Binding-site contacts:
Ligand atom O3B contacts residue GLY6 of chain 1.E at 3.5 Å (h-bond).
Ligand atom C8 contacts residue TYR272 of chain 1.J at 3.5 Å (hydrophobic).
Ligand atom O2A contacts residue ARG7 of chain 1.E at 3.2 Å (salt-bridge).
Ligand atom C2 contacts residue GLU400 of chain 1.J at 3.8 Å.
Ligand atom N9 contacts residue ARG7 of chain 1.E at 3.9 Å.
Ligand atom O3G contacts residue TYR212 of chain 1.J at 3.7 Å.
Ligand atom O3' contacts residue GLN53 of chain 1.J at 3.6 Å.
Ligand atom C5 contacts residue PHE391 of chain 1.J at 3.6 Å (hydrophobic).
Ligand atom C4 contacts residue ARG7 of chain 1.E at 3.6 Å.
Ligand atom C8 contacts residue PHE391 of chain 1.J at 3.6 Å (hydrophobic).
Ligand atom N3 contacts residue ARG7 of chain 1.E at 3.6 Å (salt-bridge).
Ligand atom C2 contacts residue ARG7 of chain 1.E at 3.7 Å.
Ligand atom C4 contacts residue PHE391 of chain 1.J at 3.8 Å (hydrophobic).
Ligand atom N7 contacts residue PHE391 of chain 1.J at 3.7 Å.
Ligand atom C3' contacts residue TYR272 of chain 1.J at 3.6 Å (hydrophobic).
Ligand atom PA contacts residue TYR272 of chain 1.J at 3.7 Å.
Ligand atom O2G contacts residue ASN186 of chain 1.J at 3.8 Å.
Ligand atom O1G contacts residue LYS211 of chain 1.J at 3.2 Å (salt-bridge).
Ligand atom O4' contacts residue ARG7 of chain 1.E at 3.4 Å (salt-bridge).
Ligand atom PB contacts residue GLY6 of chain 1.E at 3.8 Å.
Ligand atom N2 contacts residue VAL396 of chain 1.J at 3.7 Å.
Ligand atom C5 contacts residue ARG7 of chain 1.E at 3.5 Å.
Ligand atom O1G contacts residue TYR212 of chain 1.J at 3.9 Å.
Ligand atom O2A contacts residue GLY6 of chain 1.E at 2.8 Å (h-bond).
Ligand atom O3' contacts residue TYR272 of chain 1.J at 3.5 Å (h-bond).
Ligand atom C6 contacts residue PHE391 of chain 1.J at 3.8 Å (hydrophobic).
Ligand atom N7 contacts residue ARG7 of chain 1.E at 3.6 Å (salt-bridge).
Ligand atom O5' contacts residue TYR272 of chain 1.J at 3.4 Å.
Ligand atom N1 contacts residue ARG7 of chain 1.E at 3.6 Å (salt-bridge).
Ligand atom O3A contacts residue GLY6 of chain 1.E at 3.0 Å (h-bond).
Ligand atom N2 contacts residue GLU400 of chain 1.J at 3.0 Å (salt-bridge).
Ligand atom C8 contacts residue ARG7 of chain 1.E at 3.8 Å.
Ligand atom O1B contacts residue ASP268 of chain 1.J at 3.6 Å (salt-bridge).
Ligand atom N9 contacts residue PHE391 of chain 1.J at 3.7 Å.
Ligand atom PA contacts residue GLY6 of chain 1.E at 3.5 Å.
Ligand atom O3G contacts residue LYS232 of chain 1.J at 3.5 Å (salt-bridge).
Ligand atom O1A contacts residue ARG7 of chain 1.E at 3.4 Å (salt-bridge).
Ligand atom O2A contacts residue TYR272 of chain 1.J at 2.6 Å (h-bond).
Ligand atom C6 contacts residue ARG7 of chain 1.E at 3.7 Å.
Ligand atom N1 contacts residue GLU400 of chain 1.J at 3.7 Å.

This small molecule binds to this protein.
Small molecule (SMILES): Nc1nc2c(ncn2[C@H]2C[C@H](O)[C@@H](CO[P](=O)(O)O[P](=O)(O)OP(=O)(O)O)O2)c(=O)[nH]1

Sequence of chain 1.J:
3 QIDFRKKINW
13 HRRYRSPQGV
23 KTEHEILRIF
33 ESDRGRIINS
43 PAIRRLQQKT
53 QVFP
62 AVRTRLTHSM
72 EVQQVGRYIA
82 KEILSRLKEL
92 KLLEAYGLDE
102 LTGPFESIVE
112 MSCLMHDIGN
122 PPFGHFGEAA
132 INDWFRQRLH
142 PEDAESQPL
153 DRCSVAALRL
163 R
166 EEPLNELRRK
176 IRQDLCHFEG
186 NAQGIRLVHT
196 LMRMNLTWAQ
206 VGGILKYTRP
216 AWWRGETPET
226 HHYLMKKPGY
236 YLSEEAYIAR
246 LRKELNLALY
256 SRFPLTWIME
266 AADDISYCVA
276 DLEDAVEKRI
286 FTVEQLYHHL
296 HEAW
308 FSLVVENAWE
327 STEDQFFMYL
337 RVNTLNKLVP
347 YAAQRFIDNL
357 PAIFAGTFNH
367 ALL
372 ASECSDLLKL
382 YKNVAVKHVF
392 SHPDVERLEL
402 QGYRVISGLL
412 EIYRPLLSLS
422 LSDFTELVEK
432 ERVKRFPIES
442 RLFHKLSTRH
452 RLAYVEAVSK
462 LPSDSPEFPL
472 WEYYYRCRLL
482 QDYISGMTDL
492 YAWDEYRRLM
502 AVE

Sequence of chain 1.E:
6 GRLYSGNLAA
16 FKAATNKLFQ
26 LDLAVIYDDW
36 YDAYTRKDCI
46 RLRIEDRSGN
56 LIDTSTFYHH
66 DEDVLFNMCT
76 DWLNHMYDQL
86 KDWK